Sequence of chain 1.C:
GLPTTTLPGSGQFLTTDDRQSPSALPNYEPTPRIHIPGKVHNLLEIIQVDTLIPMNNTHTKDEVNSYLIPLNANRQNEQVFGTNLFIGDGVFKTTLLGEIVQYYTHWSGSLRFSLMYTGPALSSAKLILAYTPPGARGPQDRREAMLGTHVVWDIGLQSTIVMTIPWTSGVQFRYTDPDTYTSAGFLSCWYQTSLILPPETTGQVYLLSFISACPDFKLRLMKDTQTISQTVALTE

Sequence of chain 1.A:
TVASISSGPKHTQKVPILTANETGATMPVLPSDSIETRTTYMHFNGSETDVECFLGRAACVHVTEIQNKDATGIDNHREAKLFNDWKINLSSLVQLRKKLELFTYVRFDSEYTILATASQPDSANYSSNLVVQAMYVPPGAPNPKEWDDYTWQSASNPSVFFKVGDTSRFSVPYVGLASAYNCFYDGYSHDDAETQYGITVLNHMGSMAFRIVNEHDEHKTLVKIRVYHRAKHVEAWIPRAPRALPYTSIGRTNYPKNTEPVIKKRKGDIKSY

A small-molecule ligand and the protein it binds are described below.
Small molecule (SMILES): Cc1cc(CCCCCOc2ccc(C3=NCCO3)cc2)on1

Binding-site contacts:
Ligand atom C1C contacts residue TYR128 of chain 1.A at 3.7 Å (hydrophobic).
Ligand atom N2 contacts residue ASN219 of chain 1.A at 3.8 Å.
Ligand atom O1B contacts residue TYR128 of chain 1.A at 3.4 Å (h-bond).
Ligand atom C2B contacts residue VAL188 of chain 1.A at 3.5 Å (hydrophobic).
Ligand atom C3B contacts residue TYR152 of chain 1.A at 3.7 Å (hydrophobic).
Ligand atom C5B contacts residue PHE186 of chain 1.A at 3.9 Å (hydrophobic).
Ligand atom C4B contacts residue PHE186 of chain 1.A at 3.6 Å (hydrophobic).
Ligand atom C2C contacts residue TYR197 of chain 1.A at 3.7 Å (hydrophobic).
Ligand atom C1B contacts residue TYR128 of chain 1.A at 3.6 Å (hydrophobic).
Ligand atom O1B contacts residue ILE104 of chain 1.A at 3.9 Å.
Ligand atom N3A contacts residue ALA24 of chain 1.C at 3.8 Å.
Ligand atom C4C contacts residue VAL188 of chain 1.A at 3.7 Å (hydrophobic).
Ligand atom C3B contacts residue VAL188 of chain 1.A at 3.8 Å (hydrophobic).
Ligand atom C1C contacts residue LEU106 of chain 1.A at 3.8 Å (hydrophobic).
Ligand atom C5B contacts residue MET224 of chain 1.A at 3.8 Å (hydrophobic).
Ligand atom C5A contacts residue VAL176 of chain 1.A at 3.6 Å (hydrophobic).
Ligand atom C6B contacts residue TYR128 of chain 1.A at 3.3 Å (hydrophobic).
Ligand atom C3C contacts residue TYR128 of chain 1.A at 3.4 Å (hydrophobic).
Ligand atom C6B contacts residue ILE104 of chain 1.A at 3.6 Å (hydrophobic).
Ligand atom N3A contacts residue TYR152 of chain 1.A at 3.5 Å.
Ligand atom C4 contacts residue TYR197 of chain 1.A at 3.8 Å (hydrophobic).
Ligand atom N3A contacts residue PHE186 of chain 1.A at 4.0 Å.
Ligand atom C5 contacts residue LEU106 of chain 1.A at 3.8 Å (hydrophobic).
Ligand atom C1B contacts residue ILE104 of chain 1.A at 4.0 Å (hydrophobic).
Ligand atom C3 contacts residue ASN219 of chain 1.A at 4.0 Å.
Ligand atom C2A contacts residue PHE186 of chain 1.A at 3.3 Å (hydrophobic).
Ligand atom O1 contacts residue LEU106 of chain 1.A at 3.7 Å.
Ligand atom C2A contacts residue TYR152 of chain 1.A at 3.6 Å (hydrophobic).
Ligand atom O1 contacts residue MET221 of chain 1.A at 3.9 Å.
Ligand atom C1B contacts residue VAL188 of chain 1.A at 3.8 Å (hydrophobic).
Ligand atom O1A contacts residue PHE186 of chain 1.A at 3.0 Å.
Ligand atom C4B contacts residue TYR152 of chain 1.A at 3.8 Å (hydrophobic).
Ligand atom C4A contacts residue PRO174 of chain 1.A at 3.1 Å (hydrophobic).
Ligand atom N3A contacts residue PRO174 of chain 1.A at 3.7 Å.
Ligand atom C5C contacts residue VAL191 of chain 1.A at 3.8 Å (hydrophobic).
Ligand atom C4C contacts residue VAL191 of chain 1.A at 3.0 Å (hydrophobic).
Ligand atom C31 contacts residue ASN219 of chain 1.A at 3.3 Å.
Ligand atom C4 contacts residue LEU106 of chain 1.A at 3.9 Å (hydrophobic).
Ligand atom N2 contacts residue LEU106 of chain 1.A at 3.8 Å.
Ligand atom C5A contacts residue PHE186 of chain 1.A at 3.5 Å (hydrophobic).